Binding-site contacts:
Ligand atom CAP contacts residue NDP1 of chain 1.P at 3.7 Å.
Ligand atom CAF contacts residue LEU226 of chain 1.B at 3.2 Å (hydrophobic).
Ligand atom CAL contacts residue PHE113 of chain 1.B at 4.1 Å (hydrophobic).
Ligand atom OAJ contacts residue PHE113 of chain 1.B at 3.6 Å.
Ligand atom CAD contacts residue LEU188 of chain 1.B at 3.9 Å (hydrophobic).
Ligand atom CAB contacts residue LEU226 of chain 1.B at 3.7 Å (hydrophobic).
Ligand atom OAT contacts residue NDP1 of chain 1.P at 2.9 Å (h-bond).
Ligand atom CAM contacts residue NDP1 of chain 1.P at 3.3 Å.
Ligand atom CAQ contacts residue NDP1 of chain 1.P at 3.3 Å.
Ligand atom OAG contacts residue ARG287 of chain 1.C at 2.7 Å (salt-bridge).
Ligand atom CAS contacts residue NDP1 of chain 1.P at 3.5 Å.
Ligand atom CAP contacts residue TYR194 of chain 1.B at 3.4 Å (hydrophobic).
Ligand atom OAT contacts residue SER111 of chain 1.B at 3.7 Å.
Ligand atom CAA contacts residue LEU226 of chain 1.B at 2.9 Å (hydrophobic).
Ligand atom CAQ contacts residue PHE113 of chain 1.B at 3.4 Å (hydrophobic).
Ligand atom CAA contacts residue ARG287 of chain 1.C at 3.5 Å.
Ligand atom OAT contacts residue PHE113 of chain 1.B at 3.9 Å.
Ligand atom CAK contacts residue NDP1 of chain 1.P at 3.5 Å.
Ligand atom CAN contacts residue NDP1 of chain 1.P at 3.2 Å.
Ligand atom CAI contacts residue PHE113 of chain 1.B at 3.8 Å (hydrophobic).
Ligand atom OAO contacts residue SER227 of chain 1.B at 4.1 Å.
Ligand atom OAO contacts residue ARG17 of chain 1.B at 3.1 Å (salt-bridge).
Ligand atom CAR contacts residue PHE113 of chain 1.B at 3.9 Å (hydrophobic).
Ligand atom OAG contacts residue LEU226 of chain 1.B at 3.3 Å.
Ligand atom CAL contacts residue NDP1 of chain 1.P at 3.4 Å.
Ligand atom CAI contacts residue NDP1 of chain 1.P at 4.0 Å.
Ligand atom OAH contacts residue LEU188 of chain 1.B at 3.7 Å.
Ligand atom CAA contacts residue GLY225 of chain 1.B at 3.6 Å.
Ligand atom OAG contacts residue TYR283 of chain 1.B at 3.5 Å.
Ligand atom CAE contacts residue ARG287 of chain 1.C at 4.1 Å.
Ligand atom CAE contacts residue LEU188 of chain 1.B at 3.9 Å (hydrophobic).
Ligand atom CAR contacts residue NDP1 of chain 1.P at 3.6 Å.
Ligand atom CAF contacts residue ARG287 of chain 1.C at 3.2 Å.
Ligand atom CAP contacts residue PHE113 of chain 1.B at 3.4 Å (hydrophobic).
Ligand atom CAQ contacts residue TYR194 of chain 1.B at 3.4 Å (hydrophobic).
Ligand atom CAK contacts residue PHE113 of chain 1.B at 3.7 Å (hydrophobic).
Ligand atom OAJ contacts residue NDP1 of chain 1.P at 3.5 Å.
Ligand atom CAB contacts residue GLY225 of chain 1.B at 3.4 Å.
Ligand atom OAH contacts residue HIS241 of chain 1.B at 3.7 Å.
Ligand atom OAO contacts residue NDP1 of chain 1.P at 3.2 Å (h-bond).

Sequence of chain 1.C:
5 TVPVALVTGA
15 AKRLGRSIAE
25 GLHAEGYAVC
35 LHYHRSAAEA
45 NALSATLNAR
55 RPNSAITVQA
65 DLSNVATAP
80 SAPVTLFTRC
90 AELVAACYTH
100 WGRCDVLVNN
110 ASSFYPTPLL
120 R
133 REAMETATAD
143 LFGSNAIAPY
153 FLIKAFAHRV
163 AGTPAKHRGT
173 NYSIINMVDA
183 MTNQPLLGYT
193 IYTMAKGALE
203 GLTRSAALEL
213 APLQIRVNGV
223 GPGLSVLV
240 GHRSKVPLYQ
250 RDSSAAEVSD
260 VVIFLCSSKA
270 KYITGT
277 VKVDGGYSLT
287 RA

Sequence of chain 1.B:
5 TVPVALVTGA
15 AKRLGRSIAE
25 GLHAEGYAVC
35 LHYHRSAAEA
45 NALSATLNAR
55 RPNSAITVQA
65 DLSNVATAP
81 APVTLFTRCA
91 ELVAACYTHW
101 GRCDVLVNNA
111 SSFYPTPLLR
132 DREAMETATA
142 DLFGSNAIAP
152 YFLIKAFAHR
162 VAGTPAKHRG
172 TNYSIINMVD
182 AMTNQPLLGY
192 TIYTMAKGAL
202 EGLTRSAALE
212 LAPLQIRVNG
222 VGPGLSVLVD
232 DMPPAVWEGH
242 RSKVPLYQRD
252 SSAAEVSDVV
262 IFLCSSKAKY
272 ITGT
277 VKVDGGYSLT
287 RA

A small-molecule ligand and the protein it binds are described below.
Small molecule (SMILES): O=C1C[C@H](c2ccc(O)c(O)c2)Oc2ccc(O)cc21